Binding-site contacts:
Ligand atom C2 contacts residue ASN303 of chain 1.E at 2.5 Å.
Ligand atom N2 contacts residue ASN303 of chain 1.E at 2.9 Å (h-bond).
Ligand atom O7 contacts residue ASN303 of chain 1.E at 3.7 Å.
Ligand atom C3 contacts residue ASN303 of chain 1.E at 3.9 Å.
Ligand atom O7 contacts residue VAL442 of chain 1.E at 4.3 Å.
Ligand atom O5 contacts residue ASN303 of chain 1.E at 2.5 Å (h-bond).
Ligand atom C7 contacts residue ASN303 of chain 1.E at 3.5 Å.
Ligand atom C1 contacts residue ASN303 of chain 1.E at 1.5 Å.
Ligand atom O6 contacts residue ILE324 of chain 1.E at 4.2 Å.
Ligand atom C8 contacts residue VAL442 of chain 1.E at 3.6 Å (hydrophobic).
Ligand atom O7 contacts residue GLY441 of chain 1.E at 3.9 Å.
Ligand atom C5 contacts residue ASN303 of chain 1.E at 3.8 Å.
Ligand atom C7 contacts residue VAL442 of chain 1.E at 4.2 Å (hydrophobic).
Ligand atom C4 contacts residue ASN303 of chain 1.E at 4.4 Å.

A small-molecule ligand and the protein it binds are described below.
Small molecule (SMILES): CC(=O)N[C@@H]1[C@@H](O)[C@H](O)[C@@H](CO)O[C@H]1O

Sequence of chain 1.E:
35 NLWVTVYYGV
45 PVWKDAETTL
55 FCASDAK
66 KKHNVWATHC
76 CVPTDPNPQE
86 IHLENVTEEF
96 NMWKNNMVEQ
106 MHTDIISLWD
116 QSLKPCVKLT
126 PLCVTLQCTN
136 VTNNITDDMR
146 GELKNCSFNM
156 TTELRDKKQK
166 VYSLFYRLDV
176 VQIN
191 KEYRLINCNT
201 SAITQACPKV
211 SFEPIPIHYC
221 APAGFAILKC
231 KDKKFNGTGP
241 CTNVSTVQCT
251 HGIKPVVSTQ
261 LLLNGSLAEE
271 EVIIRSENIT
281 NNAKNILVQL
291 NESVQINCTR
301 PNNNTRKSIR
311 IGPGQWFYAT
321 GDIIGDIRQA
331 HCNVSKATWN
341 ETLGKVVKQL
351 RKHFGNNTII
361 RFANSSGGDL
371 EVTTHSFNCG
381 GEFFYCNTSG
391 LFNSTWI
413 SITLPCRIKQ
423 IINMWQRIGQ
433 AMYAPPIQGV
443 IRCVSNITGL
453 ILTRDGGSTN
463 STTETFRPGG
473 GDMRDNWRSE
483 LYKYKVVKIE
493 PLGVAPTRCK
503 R